Sequence of chain 1.B:
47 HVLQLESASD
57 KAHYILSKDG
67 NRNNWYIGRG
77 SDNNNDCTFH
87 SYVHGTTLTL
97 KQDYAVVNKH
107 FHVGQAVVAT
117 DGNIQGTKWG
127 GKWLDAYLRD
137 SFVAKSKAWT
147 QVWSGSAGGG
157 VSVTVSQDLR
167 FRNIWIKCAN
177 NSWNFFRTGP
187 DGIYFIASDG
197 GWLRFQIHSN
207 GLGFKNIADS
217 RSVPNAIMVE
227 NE

Binding-site contacts:
Ligand atom NAC contacts residue GLY76 of chain 1.B at 4.0 Å.
Ligand atom CAA contacts residue TYR88 of chain 1.B at 3.4 Å (hydrophobic).
Ligand atom OAE contacts residue TYR88 of chain 1.B at 2.7 Å (h-bond).
Ligand atom CAB contacts residue GLY76 of chain 1.B at 4.0 Å.
Ligand atom CAB contacts residue TYR60 of chain 1.B at 3.7 Å (hydrophobic).
Ligand atom OAE contacts residue TYR72 of chain 1.B at 4.0 Å.
Ligand atom CAD contacts residue TYR72 of chain 1.B at 4.0 Å (hydrophobic).
Ligand atom CAA contacts residue TYR72 of chain 1.B at 3.7 Å (hydrophobic).
Ligand atom CAA contacts residue TYR60 of chain 1.B at 3.5 Å (hydrophobic).
Ligand atom NAC contacts residue TYR72 of chain 1.B at 4.3 Å.
Ligand atom NAC contacts residue TYR60 of chain 1.B at 4.4 Å.
Ligand atom CAA contacts residue GLY76 of chain 1.B at 3.8 Å.
Ligand atom CAB contacts residue TYR88 of chain 1.B at 4.4 Å (hydrophobic).
Ligand atom NAC contacts residue TYR88 of chain 1.B at 3.6 Å.
Ligand atom CAD contacts residue GLY76 of chain 1.B at 3.6 Å.

The small molecule below binds the protein below.
Small molecule (SMILES): C[N+](C)(C)[O-]